This small molecule binds to this protein.
Small molecule (SMILES): CN(C)C1CCN(S(=O)(=O)c2ccc(C=O)cc2)CC1

Binding-site contacts:
Ligand atom C13 contacts residue ASN47 of chain 2.A at 4.5 Å.
Ligand atom O17 contacts residue ILE173 of chain 2.A at 4.3 Å.
Ligand atom C09 contacts residue ILE173 of chain 2.A at 3.6 Å (hydrophobic).
Ligand atom C11 contacts residue LYS127 of chain 2.A at 2.9 Å.
Ligand atom C14 contacts residue PHE124 of chain 2.A at 4.4 Å (hydrophobic).
Ligand atom C11 contacts residue ILE173 of chain 2.A at 4.0 Å (hydrophobic).
Ligand atom C11 contacts residue ILE8 of chain 2.B at 3.8 Å (hydrophobic).
Ligand atom O08 contacts residue PRO172 of chain 2.A at 3.2 Å.
Ligand atom C20 contacts residue ARG12 of chain 2.B at 3.3 Å.
Ligand atom C15 contacts residue ILE8 of chain 2.B at 4.1 Å (hydrophobic).
Ligand atom C10 contacts residue ILE8 of chain 2.B at 4.4 Å (hydrophobic).
Ligand atom C13 contacts residue LYS127 of chain 2.A at 3.7 Å.
Ligand atom C14 contacts residue ASN47 of chain 2.A at 3.7 Å.
Ligand atom C11 contacts residue GLY176 of chain 2.A at 4.0 Å.
Ligand atom C11 contacts residue PRO172 of chain 2.A at 3.6 Å (hydrophobic).
Ligand atom C04 contacts residue SER13 of chain 2.B at 4.1 Å.
Ligand atom C12 contacts residue ILE173 of chain 2.A at 4.1 Å (hydrophobic).
Ligand atom C13 contacts residue ILE173 of chain 2.A at 4.0 Å (hydrophobic).
Ligand atom C12 contacts residue LYS127 of chain 2.A at 2.5 Å.
Ligand atom C10 contacts residue PRO172 of chain 2.A at 3.5 Å (hydrophobic).
Ligand atom C15 contacts residue GLY176 of chain 2.A at 4.5 Å.
Ligand atom C15 contacts residue LYS127 of chain 2.A at 1.4 Å.
Ligand atom C20 contacts residue SER13 of chain 2.B at 4.1 Å.
Ligand atom C12 contacts residue ILE8 of chain 2.B at 4.2 Å (hydrophobic).
Ligand atom C10 contacts residue LYS127 of chain 2.A at 4.3 Å.
Ligand atom S07 contacts residue ILE173 of chain 2.A at 4.4 Å.
Ligand atom C10 contacts residue ILE173 of chain 2.A at 3.8 Å (hydrophobic).
Ligand atom C03 contacts residue ARG12 of chain 2.B at 4.2 Å.
Ligand atom C10 contacts residue ILE224 of chain 2.A at 4.1 Å (hydrophobic).
Ligand atom C04 contacts residue ARG12 of chain 2.B at 3.8 Å.
Ligand atom N02 contacts residue ARG12 of chain 2.B at 4.3 Å.
Ligand atom C13 contacts residue PHE124 of chain 2.A at 4.2 Å (hydrophobic).
Ligand atom O17 contacts residue ASN47 of chain 2.A at 3.6 Å (h-bond).
Ligand atom O08 contacts residue ILE173 of chain 2.A at 4.5 Å.
Ligand atom C14 contacts residue ILE173 of chain 2.A at 3.8 Å (hydrophobic).

Sequence of chain 2.B:
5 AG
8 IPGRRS

Sequence of chain 2.A:
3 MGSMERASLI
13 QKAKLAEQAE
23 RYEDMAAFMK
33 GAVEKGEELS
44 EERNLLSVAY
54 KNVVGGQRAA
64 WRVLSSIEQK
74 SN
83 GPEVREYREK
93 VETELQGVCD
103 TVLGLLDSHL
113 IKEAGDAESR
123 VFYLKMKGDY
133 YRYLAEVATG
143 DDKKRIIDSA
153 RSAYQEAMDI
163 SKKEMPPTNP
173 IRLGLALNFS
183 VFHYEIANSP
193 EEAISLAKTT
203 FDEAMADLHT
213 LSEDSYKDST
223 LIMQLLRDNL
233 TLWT